Sequence of chain 1.G:
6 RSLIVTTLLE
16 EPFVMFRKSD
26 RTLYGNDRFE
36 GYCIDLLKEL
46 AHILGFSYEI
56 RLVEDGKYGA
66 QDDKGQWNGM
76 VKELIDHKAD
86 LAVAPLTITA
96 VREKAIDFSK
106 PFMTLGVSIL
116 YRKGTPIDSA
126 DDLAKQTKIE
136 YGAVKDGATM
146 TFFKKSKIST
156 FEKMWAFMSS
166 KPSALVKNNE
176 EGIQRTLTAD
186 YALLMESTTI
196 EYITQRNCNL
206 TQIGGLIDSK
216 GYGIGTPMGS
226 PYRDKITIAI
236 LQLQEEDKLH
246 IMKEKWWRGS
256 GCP

Binding-site contacts:
Ligand atom N contacts residue PRO90 of chain 1.G at 2.9 Å (h-bond).
Ligand atom OD1 contacts residue MET190 of chain 1.G at 4.1 Å.
Ligand atom OD2 contacts residue GLU191 of chain 1.G at 4.1 Å.
Ligand atom CG2 contacts residue ASN174 of chain 1.G at 4.2 Å.
Ligand atom CD1 contacts residue TYR63 of chain 1.G at 3.3 Å (hydrophobic).
Ligand atom CA contacts residue THR92 of chain 1.G at 3.2 Å.
Ligand atom O contacts residue ALA143 of chain 1.G at 3.0 Å (h-bond).
Ligand atom CA contacts residue ALA143 of chain 1.G at 4.1 Å (hydrophobic).
Ligand atom OD1 contacts residue THR144 of chain 1.G at 3.1 Å (h-bond).
Ligand atom O contacts residue ARG97 of chain 1.G at 2.8 Å (salt-bridge).
Ligand atom OD2 contacts residue ALA143 of chain 1.G at 3.2 Å (h-bond).
Ligand atom CD contacts residue PRO90 of chain 1.G at 3.3 Å (hydrophobic).
Ligand atom CB1 contacts residue GLU191 of chain 1.G at 3.6 Å.
Ligand atom C contacts residue ARG97 of chain 1.G at 3.4 Å.
Ligand atom CG contacts residue TYR63 of chain 1.G at 3.5 Å (hydrophobic).
Ligand atom OD2 contacts residue GLY142 of chain 1.G at 3.9 Å.
Ligand atom CG1 contacts residue GLU191 of chain 1.G at 3.8 Å.
Ligand atom N contacts residue THR92 of chain 1.G at 3.1 Å (h-bond).
Ligand atom OXT contacts residue PRO90 of chain 1.G at 3.8 Å.
Ligand atom CG2 contacts residue TYR63 of chain 1.G at 3.2 Å (hydrophobic).
Ligand atom C contacts residue THR92 of chain 1.G at 3.3 Å.
Ligand atom C contacts residue ALA143 of chain 1.G at 3.7 Å (hydrophobic).
Ligand atom CG1 contacts residue THR144 of chain 1.G at 3.4 Å.
Ligand atom O contacts residue GLY142 of chain 1.G at 3.8 Å.
Ligand atom CD2 contacts residue VAL139 of chain 1.G at 3.7 Å (hydrophobic).
Ligand atom OXT contacts residue LEU91 of chain 1.G at 3.9 Å.
Ligand atom OXT contacts residue ARG97 of chain 1.G at 2.5 Å (salt-bridge).
Ligand atom CD1 contacts residue ASN174 of chain 1.G at 3.2 Å.
Ligand atom CD contacts residue TYR63 of chain 1.G at 3.7 Å (hydrophobic).
Ligand atom OD1 contacts residue LEU189 of chain 1.G at 4.2 Å.
Ligand atom CD1 contacts residue GLU15 of chain 1.G at 3.5 Å.
Ligand atom CD contacts residue GLU191 of chain 1.G at 3.8 Å.
Ligand atom N contacts residue TYR217 of chain 1.G at 4.0 Å.
Ligand atom OD2 contacts residue THR144 of chain 1.G at 2.9 Å (h-bond).
Ligand atom OXT contacts residue THR92 of chain 1.G at 2.9 Å (h-bond).
Ligand atom N contacts residue GLU191 of chain 1.G at 3.1 Å (salt-bridge).
Ligand atom OD1 contacts residue GLU191 of chain 1.G at 3.6 Å.
Ligand atom OXT contacts residue ALA143 of chain 1.G at 4.1 Å.
Ligand atom CD2 contacts residue TYR63 of chain 1.G at 3.6 Å (hydrophobic).
Ligand atom CA contacts residue GLU191 of chain 1.G at 3.3 Å.

A protein and the small-molecule ligand that binds it are described below.
Small molecule (SMILES): C=C(C)[C@H]1CN[C@H](C(=O)O)[C@H]1CC(=O)O